This protein binds this small molecule.
Small molecule (SMILES): CC(=O)N[C@@H]1[C@@H](O)[C@H](O)[C@@H](CO)O[C@H]1O

Sequence of chain 1.C:
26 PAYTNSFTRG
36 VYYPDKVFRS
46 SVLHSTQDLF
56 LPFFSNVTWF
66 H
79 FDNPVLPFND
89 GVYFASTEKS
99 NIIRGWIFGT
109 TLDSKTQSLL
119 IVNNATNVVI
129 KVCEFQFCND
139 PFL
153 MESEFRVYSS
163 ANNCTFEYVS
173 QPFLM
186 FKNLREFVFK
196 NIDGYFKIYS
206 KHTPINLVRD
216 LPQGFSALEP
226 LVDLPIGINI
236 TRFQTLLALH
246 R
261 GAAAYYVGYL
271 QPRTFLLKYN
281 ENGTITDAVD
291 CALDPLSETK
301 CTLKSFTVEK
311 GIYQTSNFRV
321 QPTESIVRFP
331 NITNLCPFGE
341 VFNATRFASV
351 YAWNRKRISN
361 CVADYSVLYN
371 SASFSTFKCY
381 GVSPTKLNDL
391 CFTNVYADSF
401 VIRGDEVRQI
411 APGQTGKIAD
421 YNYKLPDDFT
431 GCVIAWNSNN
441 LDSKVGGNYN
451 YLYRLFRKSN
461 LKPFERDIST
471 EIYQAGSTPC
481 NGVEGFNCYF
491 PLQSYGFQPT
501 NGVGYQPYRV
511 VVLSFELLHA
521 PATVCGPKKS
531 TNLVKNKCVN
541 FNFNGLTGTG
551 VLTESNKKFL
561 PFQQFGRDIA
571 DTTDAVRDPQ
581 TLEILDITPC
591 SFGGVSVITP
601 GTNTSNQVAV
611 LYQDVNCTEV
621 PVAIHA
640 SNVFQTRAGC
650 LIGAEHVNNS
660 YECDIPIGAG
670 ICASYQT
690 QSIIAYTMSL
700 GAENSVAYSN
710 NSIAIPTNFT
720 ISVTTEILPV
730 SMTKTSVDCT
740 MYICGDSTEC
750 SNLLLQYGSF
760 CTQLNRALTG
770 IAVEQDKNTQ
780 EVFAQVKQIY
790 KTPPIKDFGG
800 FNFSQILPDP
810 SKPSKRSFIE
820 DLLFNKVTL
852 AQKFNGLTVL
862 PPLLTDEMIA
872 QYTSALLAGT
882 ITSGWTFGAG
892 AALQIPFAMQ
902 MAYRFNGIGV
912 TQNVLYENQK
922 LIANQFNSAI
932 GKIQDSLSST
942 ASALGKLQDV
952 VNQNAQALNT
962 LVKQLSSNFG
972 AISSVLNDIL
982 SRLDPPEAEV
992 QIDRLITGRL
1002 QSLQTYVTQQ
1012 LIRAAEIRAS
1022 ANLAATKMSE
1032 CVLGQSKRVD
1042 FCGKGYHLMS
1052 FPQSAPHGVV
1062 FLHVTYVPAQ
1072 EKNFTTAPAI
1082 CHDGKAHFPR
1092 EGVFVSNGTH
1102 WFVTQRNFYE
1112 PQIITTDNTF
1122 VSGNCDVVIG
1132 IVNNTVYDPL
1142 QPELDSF

Binding-site contacts:
Ligand atom N2 contacts residue ASN1134 of chain 1.C at 2.9 Å (h-bond).
Ligand atom O7 contacts residue ASN1134 of chain 1.C at 3.0 Å (h-bond).
Ligand atom C7 contacts residue ASN1134 of chain 1.C at 3.1 Å.
Ligand atom O5 contacts residue ASN1134 of chain 1.C at 2.4 Å (h-bond).
Ligand atom C8 contacts residue ASN1134 of chain 1.C at 4.3 Å.
Ligand atom C3 contacts residue ASN1134 of chain 1.C at 3.8 Å.
Ligand atom C5 contacts residue ASN1134 of chain 1.C at 3.7 Å.
Ligand atom C1 contacts residue ASN1134 of chain 1.C at 1.4 Å.
Ligand atom C2 contacts residue ASN1134 of chain 1.C at 2.4 Å.
Ligand atom C8 contacts residue ILE1132 of chain 1.C at 4.3 Å (hydrophobic).
Ligand atom C4 contacts residue ASN1134 of chain 1.C at 4.2 Å.